Binding-site contacts:
Ligand atom C1 contacts residue ASP196 of chain 1.B at 4.5 Å.
Ligand atom C3 contacts residue ASP196 of chain 1.B at 4.3 Å.
Ligand atom C6 contacts residue ASP202 of chain 1.B at 3.7 Å.
Ligand atom O7 contacts residue ASN165 of chain 1.B at 4.2 Å.
Ligand atom C8 contacts residue SER167 of chain 1.B at 3.1 Å.
Ligand atom C6 contacts residue ASP196 of chain 1.B at 4.3 Å.
Ligand atom O5 contacts residue ASN165 of chain 1.B at 2.4 Å (h-bond).
Ligand atom O3 contacts residue ASP196 of chain 1.B at 3.4 Å (salt-bridge).
Ligand atom C5 contacts residue ASN165 of chain 1.B at 3.8 Å.
Ligand atom O6 contacts residue TYR163 of chain 1.B at 4.5 Å.
Ligand atom N2 contacts residue ASN165 of chain 1.B at 2.3 Å (h-bond).
Ligand atom C7 contacts residue SER167 of chain 1.B at 3.2 Å.
Ligand atom C1 contacts residue TYR163 of chain 1.B at 3.9 Å (hydrophobic).
Ligand atom N2 contacts residue SER167 of chain 1.B at 3.3 Å (h-bond).
Ligand atom C1 contacts residue ASN165 of chain 1.B at 1.5 Å.
Ligand atom C4 contacts residue ASN165 of chain 1.B at 4.2 Å.
Ligand atom C5 contacts residue ASP202 of chain 1.B at 4.3 Å.
Ligand atom O7 contacts residue SER167 of chain 1.B at 3.9 Å.
Ligand atom O5 contacts residue TYR163 of chain 1.B at 4.1 Å.
Ligand atom C3 contacts residue ASN165 of chain 1.B at 3.8 Å.
Ligand atom O6 contacts residue ASP202 of chain 1.B at 3.0 Å (salt-bridge).
Ligand atom O6 contacts residue ASP196 of chain 1.B at 4.0 Å.
Ligand atom C1 contacts residue ASP202 of chain 1.B at 4.4 Å.
Ligand atom C2 contacts residue ASP196 of chain 1.B at 4.0 Å.
Ligand atom C8 contacts residue ASN165 of chain 1.B at 3.0 Å.
Ligand atom C5 contacts residue TYR163 of chain 1.B at 4.2 Å (hydrophobic).
Ligand atom C2 contacts residue ASN165 of chain 1.B at 2.5 Å.
Ligand atom O5 contacts residue ASP202 of chain 1.B at 3.5 Å (salt-bridge).
Ligand atom C7 contacts residue ASN165 of chain 1.B at 3.0 Å.
Ligand atom O4 contacts residue ASP196 of chain 1.B at 3.9 Å.

Sequence of chain 1.B:
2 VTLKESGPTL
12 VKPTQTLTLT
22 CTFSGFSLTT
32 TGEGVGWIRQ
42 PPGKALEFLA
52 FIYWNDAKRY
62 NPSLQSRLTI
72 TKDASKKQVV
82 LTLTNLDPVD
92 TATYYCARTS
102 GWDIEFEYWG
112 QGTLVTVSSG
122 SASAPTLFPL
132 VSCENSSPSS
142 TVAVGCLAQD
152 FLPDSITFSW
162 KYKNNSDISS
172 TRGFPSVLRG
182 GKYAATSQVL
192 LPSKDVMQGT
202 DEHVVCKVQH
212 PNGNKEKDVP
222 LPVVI

A protein and the small-molecule ligand that binds it are described below.
Small molecule (SMILES): CC(=O)N[C@H]1[C@H](O[C@H]2[C@H](O)[C@@H](NC(C)=O)CO[C@@H]2CO)O[C@H](CO)[C@@H](O)[C@@H]1O